Sequence of chain 1.A:
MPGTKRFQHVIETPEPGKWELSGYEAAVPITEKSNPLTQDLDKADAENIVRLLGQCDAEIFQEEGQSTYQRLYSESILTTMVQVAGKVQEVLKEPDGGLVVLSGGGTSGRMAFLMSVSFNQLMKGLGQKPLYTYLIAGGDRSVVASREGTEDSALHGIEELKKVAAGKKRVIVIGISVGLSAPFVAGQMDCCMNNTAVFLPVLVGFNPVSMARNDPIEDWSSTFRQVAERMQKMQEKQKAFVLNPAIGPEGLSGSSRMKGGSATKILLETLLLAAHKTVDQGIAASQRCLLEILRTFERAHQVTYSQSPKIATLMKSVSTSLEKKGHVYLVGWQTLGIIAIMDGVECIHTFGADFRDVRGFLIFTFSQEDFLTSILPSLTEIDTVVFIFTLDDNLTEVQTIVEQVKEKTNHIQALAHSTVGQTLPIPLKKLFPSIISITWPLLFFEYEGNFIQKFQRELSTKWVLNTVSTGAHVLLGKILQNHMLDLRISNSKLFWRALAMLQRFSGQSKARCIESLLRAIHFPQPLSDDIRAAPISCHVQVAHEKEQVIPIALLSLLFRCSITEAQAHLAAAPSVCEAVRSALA

The small molecule below binds the protein below.
Small molecule (SMILES): CC#C[C@H]1CN(S(=O)(=O)c2ccc(N)nc2)CCN1c1ccc(C(O)(C(F)(F)F)C(F)(F)F)cc1

Binding-site contacts:
Ligand atom C11 contacts residue GLY192 of chain 1.A at 3.6 Å.
Ligand atom C14 contacts residue ALA532 of chain 1.A at 3.5 Å (hydrophobic).
Ligand atom O1 contacts residue TRP528 of chain 1.A at 3.5 Å.
Ligand atom C15 contacts residue ALA532 of chain 1.A at 3.5 Å (hydrophobic).
Ligand atom N4 contacts residue ASN220 of chain 1.A at 3.5 Å (h-bond).
Ligand atom C9 contacts residue ARG226 of chain 1.A at 3.6 Å.
Ligand atom C18 contacts residue GLU43 of chain 1.A at 3.5 Å.
Ligand atom F6 contacts residue ARG536 of chain 1.A at 3.1 Å.
Ligand atom N4 contacts residue ARG226 of chain 1.A at 3.5 Å (salt-bridge).
Ligand atom F5 contacts residue MET533 of chain 1.A at 3.6 Å.
Ligand atom F6 contacts residue HIS515 of chain 1.A at 3.4 Å.
Ligand atom C16 contacts residue ALA532 of chain 1.A at 3.6 Å (hydrophobic).
Ligand atom F1 contacts residue VAL39 of chain 1.A at 3.4 Å.
Ligand atom F3 contacts residue SER45 of chain 1.A at 3.7 Å.
Ligand atom F1 contacts residue ARG536 of chain 1.A at 3.3 Å.
Ligand atom N2 contacts residue TRP528 of chain 1.A at 3.6 Å.
Ligand atom C10 contacts residue ARG226 of chain 1.A at 3.5 Å.
Ligand atom N3 contacts residue ARG226 of chain 1.A at 3.5 Å.
Ligand atom F4 contacts residue ALA532 of chain 1.A at 2.8 Å.
Ligand atom O1 contacts residue LYS525 of chain 1.A at 3.5 Å.
Ligand atom O2 contacts residue TRP528 of chain 1.A at 3.7 Å.
Ligand atom C1 contacts residue GLU43 of chain 1.A at 3.4 Å.
Ligand atom F2 contacts residue ARG536 of chain 1.A at 3.1 Å.
Ligand atom O2 contacts residue ASP228 of chain 1.A at 3.4 Å (salt-bridge).
Ligand atom F3 contacts residue HIS515 of chain 1.A at 3.4 Å.
Ligand atom F3 contacts residue GLU43 of chain 1.A at 2.9 Å.
Ligand atom F5 contacts residue HIS515 of chain 1.A at 3.2 Å.
Ligand atom N4 contacts residue PRO40 of chain 1.A at 3.6 Å.
Ligand atom N4 contacts residue GLY192 of chain 1.A at 2.7 Å (h-bond).
Ligand atom O3 contacts residue ARG536 of chain 1.A at 3.1 Å (salt-bridge).
Ligand atom C8 contacts residue TRP528 of chain 1.A at 3.4 Å (hydrophobic).
Ligand atom N4 contacts residue MET224 of chain 1.A at 2.8 Å (h-bond).
Ligand atom N3 contacts residue PRO40 of chain 1.A at 3.3 Å.
Ligand atom C11 contacts residue PRO40 of chain 1.A at 3.5 Å (hydrophobic).
Ligand atom C7 contacts residue TRP528 of chain 1.A at 3.7 Å (hydrophobic).
Ligand atom F2 contacts residue HIS515 of chain 1.A at 3.6 Å.
Ligand atom F4 contacts residue MET533 of chain 1.A at 3.1 Å.
Ligand atom O1 contacts residue ARG226 of chain 1.A at 3.6 Å.
Ligand atom C5 contacts residue ALA532 of chain 1.A at 3.6 Å (hydrophobic).
Ligand atom C21 contacts residue ARG536 of chain 1.A at 3.6 Å.